Sequence of chain 1.D:
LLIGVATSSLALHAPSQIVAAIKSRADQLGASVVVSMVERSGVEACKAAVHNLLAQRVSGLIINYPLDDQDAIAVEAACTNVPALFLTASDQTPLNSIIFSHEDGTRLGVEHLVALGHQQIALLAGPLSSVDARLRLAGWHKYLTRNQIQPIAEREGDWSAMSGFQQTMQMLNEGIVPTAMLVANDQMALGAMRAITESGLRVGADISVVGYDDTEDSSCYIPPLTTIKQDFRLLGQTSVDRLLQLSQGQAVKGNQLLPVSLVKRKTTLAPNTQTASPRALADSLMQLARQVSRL

A small-molecule ligand and the protein it binds are described below.
Small molecule (SMILES): OC[C@H]1O[C@H](O[C@]2(CCl)O[C@H](CCl)[C@@H](O)[C@@H]2O)[C@H](O)[C@@H](O)[C@H]1Cl

Binding-site contacts:
Ligand atom O3 contacts residue TRP241 of chain 1.D at 3.6 Å.
Ligand atom C6 contacts residue PRO148 of chain 1.D at 3.7 Å (hydrophobic).
Ligand atom O3 contacts residue ASP214 of chain 1.D at 2.7 Å (salt-bridge).
Ligand atom C3 contacts residue TRP241 of chain 1.D at 3.9 Å (hydrophobic).
Ligand atom O2 contacts residue GLN312 of chain 1.D at 3.6 Å (h-bond).
Ligand atom C3 contacts residue ASP295 of chain 1.D at 3.5 Å.
Ligand atom CL4 contacts residue ASP295 of chain 1.D at 3.5 Å.
Ligand atom O5 contacts residue ASN146 of chain 1.D at 3.5 Å (h-bond).
Ligand atom CL4 contacts residue ASN267 of chain 1.D at 3.4 Å.
Ligand atom CL6 contacts residue ASN146 of chain 1.D at 3.6 Å.
Ligand atom CL1 contacts residue PHE314 of chain 1.D at 3.9 Å.
Ligand atom O4 contacts residue THR170 of chain 1.D at 3.7 Å.
Ligand atom C4 contacts residue TRP241 of chain 1.D at 3.7 Å (hydrophobic).
Ligand atom CL4 contacts residue ALA96 of chain 1.D at 3.8 Å.
Ligand atom C5 contacts residue ASN146 of chain 1.D at 3.3 Å.
Ligand atom CL1 contacts residue LEU317 of chain 1.D at 3.6 Å.
Ligand atom C2 contacts residue ASP295 of chain 1.D at 3.2 Å.
Ligand atom C1 contacts residue ILE100 of chain 1.D at 3.6 Å (hydrophobic).
Ligand atom O3 contacts residue ARG218 of chain 1.D at 3.1 Å (salt-bridge).
Ligand atom O5 contacts residue PRO97 of chain 1.D at 3.7 Å.
Ligand atom C5 contacts residue ASP214 of chain 1.D at 3.7 Å.
Ligand atom C1 contacts residue ALA96 of chain 1.D at 3.6 Å (hydrophobic).
Ligand atom CL1 contacts residue PHE182 of chain 1.D at 3.6 Å.
Ligand atom O4 contacts residue ASP214 of chain 1.D at 3.6 Å (salt-bridge).
Ligand atom C4 contacts residue ASP214 of chain 1.D at 3.5 Å.
Ligand atom O6 contacts residue PRO97 of chain 1.D at 3.8 Å.
Ligand atom CL6 contacts residue PRO97 of chain 1.D at 3.5 Å.
Ligand atom CL1 contacts residue ILE100 of chain 1.D at 3.6 Å.
Ligand atom C6 contacts residue TYR147 of chain 1.D at 3.6 Å (hydrophobic).
Ligand atom C6 contacts residue LEU94 of chain 1.D at 3.7 Å (hydrophobic).
Ligand atom C3 contacts residue ARG218 of chain 1.D at 3.7 Å.
Ligand atom O3 contacts residue ASN267 of chain 1.D at 3.3 Å.
Ligand atom O3 contacts residue ASP295 of chain 1.D at 2.7 Å (salt-bridge).
Ligand atom C6 contacts residue ASN146 of chain 1.D at 3.5 Å.
Ligand atom C3 contacts residue ASP214 of chain 1.D at 3.5 Å.
Ligand atom C2 contacts residue ALA96 of chain 1.D at 3.5 Å (hydrophobic).
Ligand atom O3 contacts residue ALA266 of chain 1.D at 3.9 Å.
Ligand atom O2 contacts residue ARG218 of chain 1.D at 3.0 Å (salt-bridge).
Ligand atom O2 contacts residue ASP295 of chain 1.D at 2.5 Å (salt-bridge).
Ligand atom O4 contacts residue LEU169 of chain 1.D at 2.8 Å (h-bond).